A small-molecule ligand and the protein it binds are described below.
Small molecule (SMILES): NCC(=O)O

Sequence of chain 1.B:
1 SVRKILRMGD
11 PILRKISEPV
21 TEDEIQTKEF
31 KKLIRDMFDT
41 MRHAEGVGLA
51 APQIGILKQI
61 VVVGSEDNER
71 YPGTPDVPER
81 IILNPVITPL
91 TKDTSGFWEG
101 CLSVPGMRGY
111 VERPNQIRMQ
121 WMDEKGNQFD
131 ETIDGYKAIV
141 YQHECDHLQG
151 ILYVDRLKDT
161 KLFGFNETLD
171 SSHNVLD

Binding-site contacts:
Ligand atom OXT contacts residue TYR71 of chain 1.B at 3.7 Å.
Ligand atom OXT contacts residue HIS143 of chain 1.B at 3.5 Å (h-bond).
Ligand atom N contacts residue VAL47 of chain 1.B at 4.0 Å.
Ligand atom O contacts residue VAL140 of chain 1.B at 4.3 Å.
Ligand atom N contacts residue FMT1 of chain 1.J at 3.3 Å.
Ligand atom C contacts residue TYR71 of chain 1.B at 3.9 Å (hydrophobic).
Ligand atom OXT contacts residue GLY100 of chain 1.B at 3.5 Å (h-bond).
Ligand atom O contacts residue VAL47 of chain 1.B at 4.2 Å.
Ligand atom O contacts residue TYR136 of chain 1.B at 3.4 Å (h-bond).
Ligand atom N contacts residue FMT1 of chain 1.I at 4.4 Å.
Ligand atom O contacts residue TYR71 of chain 1.B at 3.6 Å.
Ligand atom C contacts residue TYR136 of chain 1.B at 4.5 Å (hydrophobic).
Ligand atom CA contacts residue VAL140 of chain 1.B at 3.8 Å (hydrophobic).
Ligand atom C contacts residue GLY100 of chain 1.B at 4.4 Å.
Ligand atom C contacts residue HIS143 of chain 1.B at 4.3 Å.
Ligand atom N contacts residue GLU144 of chain 1.B at 3.5 Å (salt-bridge).
Ligand atom C contacts residue PHE97 of chain 1.B at 4.3 Å (hydrophobic).
Ligand atom C contacts residue GLU99 of chain 1.B at 4.2 Å.
Ligand atom CA contacts residue FMT1 of chain 1.J at 4.0 Å.
Ligand atom CA contacts residue GLU144 of chain 1.B at 4.4 Å.
Ligand atom N contacts residue GLY100 of chain 1.B at 4.0 Å.
Ligand atom OXT contacts residue GLU99 of chain 1.B at 3.2 Å.
Ligand atom C contacts residue VAL140 of chain 1.B at 4.5 Å (hydrophobic).
Ligand atom N contacts residue TYR71 of chain 1.B at 4.4 Å.
Ligand atom OXT contacts residue PHE97 of chain 1.B at 4.3 Å.
Ligand atom CA contacts residue HIS143 of chain 1.B at 4.1 Å.
Ligand atom N contacts residue HIS143 of chain 1.B at 3.3 Å.
Ligand atom C contacts residue VAL47 of chain 1.B at 4.3 Å (hydrophobic).
Ligand atom O contacts residue PHE97 of chain 1.B at 3.5 Å.
Ligand atom CA contacts residue VAL47 of chain 1.B at 3.5 Å (hydrophobic).